This protein binds this small molecule.
Small molecule (SMILES): CC(=O)N[C@@H]1[C@@H](O)[C@H](O)[C@@H](CO)O[C@H]1O

Sequence of chain 1.B:
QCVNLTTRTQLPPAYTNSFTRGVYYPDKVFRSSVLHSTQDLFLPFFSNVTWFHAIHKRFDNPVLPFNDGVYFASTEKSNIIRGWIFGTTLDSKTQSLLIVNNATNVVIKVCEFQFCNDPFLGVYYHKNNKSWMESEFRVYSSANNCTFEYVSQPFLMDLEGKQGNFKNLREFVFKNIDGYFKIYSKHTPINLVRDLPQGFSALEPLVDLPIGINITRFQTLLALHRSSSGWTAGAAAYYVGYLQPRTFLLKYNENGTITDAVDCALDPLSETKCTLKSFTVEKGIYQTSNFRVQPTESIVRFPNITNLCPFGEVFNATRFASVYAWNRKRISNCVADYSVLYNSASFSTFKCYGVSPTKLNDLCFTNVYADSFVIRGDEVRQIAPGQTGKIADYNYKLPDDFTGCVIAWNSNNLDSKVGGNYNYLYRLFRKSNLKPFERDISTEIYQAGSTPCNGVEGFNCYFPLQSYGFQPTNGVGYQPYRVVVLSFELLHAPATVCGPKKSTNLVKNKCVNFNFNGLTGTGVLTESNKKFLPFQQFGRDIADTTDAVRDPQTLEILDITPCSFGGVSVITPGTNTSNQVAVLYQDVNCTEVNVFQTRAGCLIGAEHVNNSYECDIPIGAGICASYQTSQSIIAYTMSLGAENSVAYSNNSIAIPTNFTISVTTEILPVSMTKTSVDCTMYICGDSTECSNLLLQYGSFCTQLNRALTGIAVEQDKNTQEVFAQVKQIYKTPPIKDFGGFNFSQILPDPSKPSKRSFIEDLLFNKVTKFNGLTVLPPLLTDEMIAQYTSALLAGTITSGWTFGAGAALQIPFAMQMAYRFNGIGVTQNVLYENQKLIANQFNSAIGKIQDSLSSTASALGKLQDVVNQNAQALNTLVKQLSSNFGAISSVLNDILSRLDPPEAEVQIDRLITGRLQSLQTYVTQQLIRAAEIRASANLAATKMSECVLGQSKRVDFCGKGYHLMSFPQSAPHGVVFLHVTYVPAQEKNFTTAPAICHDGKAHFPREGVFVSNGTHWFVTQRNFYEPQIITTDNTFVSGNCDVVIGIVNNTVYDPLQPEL

Binding-site contacts:
Ligand atom C6 contacts residue ALA693 of chain 1.B at 3.8 Å (hydrophobic).
Ligand atom C5 contacts residue ASN1061 of chain 1.B at 3.7 Å.
Ligand atom C8 contacts residue GLU1059 of chain 1.B at 3.9 Å.
Ligand atom C4 contacts residue ASN1061 of chain 1.B at 4.2 Å.
Ligand atom C5 contacts residue ALA693 of chain 1.B at 3.8 Å (hydrophobic).
Ligand atom C1 contacts residue ASN1061 of chain 1.B at 1.4 Å.
Ligand atom N2 contacts residue ASN1061 of chain 1.B at 2.9 Å (h-bond).
Ligand atom C2 contacts residue ASN1061 of chain 1.B at 2.5 Å.
Ligand atom C8 contacts residue LYS1060 of chain 1.B at 3.7 Å.
Ligand atom C3 contacts residue ASN1061 of chain 1.B at 3.8 Å.
Ligand atom O6 contacts residue ALA693 of chain 1.B at 3.8 Å.
Ligand atom O7 contacts residue ASN1061 of chain 1.B at 2.9 Å (h-bond).
Ligand atom O4 contacts residue ALA693 of chain 1.B at 4.1 Å.
Ligand atom O5 contacts residue ASN1061 of chain 1.B at 2.4 Å (h-bond).
Ligand atom C7 contacts residue ASN1061 of chain 1.B at 3.1 Å.
Ligand atom C8 contacts residue ASN1061 of chain 1.B at 3.8 Å.